Binding-site contacts:
Ligand atom O7 contacts residue ASN12 of chain 1.G at 3.6 Å.
Ligand atom C5 contacts residue ASN12 of chain 1.G at 4.1 Å.
Ligand atom C2 contacts residue ASN12 of chain 1.G at 3.3 Å.
Ligand atom C7 contacts residue ASN12 of chain 1.G at 3.9 Å.
Ligand atom C1 contacts residue ASN12 of chain 1.G at 2.2 Å.
Ligand atom N2 contacts residue ASN12 of chain 1.G at 3.8 Å.
Ligand atom O5 contacts residue ASN12 of chain 1.G at 2.7 Å (h-bond).

Sequence of chain 1.G:
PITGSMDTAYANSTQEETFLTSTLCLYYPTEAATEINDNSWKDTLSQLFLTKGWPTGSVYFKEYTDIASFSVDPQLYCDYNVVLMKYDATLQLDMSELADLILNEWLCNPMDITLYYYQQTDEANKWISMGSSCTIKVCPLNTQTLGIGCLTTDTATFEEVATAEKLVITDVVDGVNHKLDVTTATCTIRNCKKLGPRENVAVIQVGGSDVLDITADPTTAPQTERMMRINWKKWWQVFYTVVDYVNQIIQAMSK

A protein and the small-molecule ligand that binds it are described below.
Small molecule (SMILES): CC(=O)N[C@H]1[C@H](O[C@H]2[C@H](O)[C@@H](NC(C)=O)CO[C@@H]2CO)O[C@H](CO)[C@@H](O)[C@@H]1O